Binding-site contacts:
Ligand atom NAE contacts residue DMS1 of chain 1.AA at 3.2 Å.
Ligand atom CAA contacts residue LYS254 of chain 1.A at 3.6 Å.
Ligand atom CAD contacts residue LYS254 of chain 1.A at 4.3 Å.
Ligand atom CAA contacts residue HIS251 of chain 1.A at 3.4 Å.
Ligand atom CAA contacts residue LYS250 of chain 1.A at 3.2 Å.
Ligand atom CAC contacts residue DMS1 of chain 1.AA at 4.1 Å.
Ligand atom NAF contacts residue PGE1 of chain 1.H at 4.1 Å.
Ligand atom CAL contacts residue HIS251 of chain 1.A at 2.9 Å.
Ligand atom CAM contacts residue HIS251 of chain 1.A at 3.9 Å.
Ligand atom CAC contacts residue HIS251 of chain 1.A at 3.8 Å.
Ligand atom CAD contacts residue HIS251 of chain 1.A at 4.4 Å.
Ligand atom CAG contacts residue DMS1 of chain 1.AA at 4.2 Å.
Ligand atom CAI contacts residue GLN152 of chain 1.A at 4.0 Å.
Ligand atom NAE contacts residue LYS254 of chain 1.A at 4.4 Å.
Ligand atom CAG contacts residue PGE1 of chain 1.H at 3.7 Å.
Ligand atom NAB contacts residue HIS251 of chain 1.A at 3.5 Å.
Ligand atom CAL contacts residue GLN152 of chain 1.A at 3.9 Å.
Ligand atom NAF contacts residue DMS1 of chain 1.AA at 4.0 Å.
Ligand atom NAB contacts residue LYS254 of chain 1.A at 4.0 Å.
Ligand atom CAK contacts residue GLN152 of chain 1.A at 3.1 Å.
Ligand atom NAE contacts residue PGE1 of chain 1.H at 4.4 Å.
Ligand atom CAA contacts residue EDO1 of chain 1.DA at 3.5 Å.
Ligand atom CAK contacts residue HIS251 of chain 1.A at 3.7 Å.
Ligand atom NAB contacts residue EDO1 of chain 1.DA at 4.0 Å.
Ligand atom CAG contacts residue PGE1 of chain 1.Z at 3.2 Å.
Ligand atom CAC contacts residue LYS254 of chain 1.A at 3.2 Å.
Ligand atom NAB contacts residue PGE1 of chain 1.H at 4.1 Å.
Ligand atom CAJ contacts residue GLN152 of chain 1.A at 3.3 Å.
Ligand atom NAB contacts residue LYS250 of chain 1.A at 4.3 Å.
Ligand atom CAD contacts residue DMS1 of chain 1.AA at 4.0 Å.

Sequence of chain 1.A:
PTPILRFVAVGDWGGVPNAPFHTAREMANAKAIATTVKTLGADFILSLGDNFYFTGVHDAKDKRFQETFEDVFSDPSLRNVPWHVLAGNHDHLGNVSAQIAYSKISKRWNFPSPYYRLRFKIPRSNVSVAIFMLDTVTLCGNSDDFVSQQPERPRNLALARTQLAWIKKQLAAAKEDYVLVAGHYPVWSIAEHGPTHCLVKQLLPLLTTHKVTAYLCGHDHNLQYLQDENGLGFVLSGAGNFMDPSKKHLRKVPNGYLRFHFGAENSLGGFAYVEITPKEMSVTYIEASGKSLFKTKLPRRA

This small molecule binds to this protein.
Small molecule (SMILES): CNCc1nn(C)c2ccccc12